This small molecule binds to this protein.
Small molecule (SMILES): Cn1ncc(C(=O)N2CCC2)c1C(=O)N[C@@H]1CCn2cc(-c3ccccc3)nc2C1

Binding-site contacts:
Ligand atom N22 contacts residue ILE246 of chain 1.A at 3.8 Å.
Ligand atom C29 contacts residue HIS79 of chain 1.A at 3.6 Å.
Ligand atom C2 contacts residue PHE283 of chain 1.A at 3.4 Å (hydrophobic).
Ligand atom C1 contacts residue PHE283 of chain 1.A at 3.4 Å (hydrophobic).
Ligand atom N23 contacts residue PHE283 of chain 1.A at 3.8 Å.
Ligand atom C13 contacts residue PRO266 of chain 1.A at 3.8 Å (hydrophobic).
Ligand atom C15 contacts residue VAL276 of chain 1.A at 3.8 Å (hydrophobic).
Ligand atom N26 contacts residue PHE250 of chain 1.A at 3.9 Å.
Ligand atom C8 contacts residue TYR247 of chain 1.A at 3.9 Å (hydrophobic).
Ligand atom C15 contacts residue PRO266 of chain 1.A at 3.9 Å (hydrophobic).
Ligand atom C15 contacts residue LYS272 of chain 1.A at 3.8 Å.
Ligand atom C24 contacts residue VAL232 of chain 1.A at 3.9 Å (hydrophobic).
Ligand atom N9 contacts residue TYR247 of chain 1.A at 2.7 Å (h-bond).
Ligand atom C17 contacts residue PHE283 of chain 1.A at 3.8 Å (hydrophobic).
Ligand atom C19 contacts residue PHE283 of chain 1.A at 3.7 Å (hydrophobic).
Ligand atom C4 contacts residue TYR247 of chain 1.A at 3.3 Å (hydrophobic).
Ligand atom N6 contacts residue MET267 of chain 1.A at 3.6 Å.
Ligand atom N9 contacts residue MET267 of chain 1.A at 3.4 Å.
Ligand atom C14 contacts residue PRO266 of chain 1.A at 3.5 Å (hydrophobic).
Ligand atom C8 contacts residue GLY279 of chain 1.A at 3.7 Å.
Ligand atom C13 contacts residue GLU275 of chain 1.A at 3.5 Å.
Ligand atom C7 contacts residue MET267 of chain 1.A at 3.6 Å (hydrophobic).
Ligand atom O27 contacts residue PHE283 of chain 1.A at 3.5 Å.
Ligand atom C24 contacts residue ILE246 of chain 1.A at 3.7 Å (hydrophobic).
Ligand atom C12 contacts residue MET267 of chain 1.A at 3.8 Å (hydrophobic).
Ligand atom N23 contacts residue ILE246 of chain 1.A at 3.7 Å.
Ligand atom C3 contacts residue MET267 of chain 1.A at 3.7 Å (hydrophobic).
Ligand atom C21 contacts residue LEU229 of chain 1.A at 3.8 Å (hydrophobic).
Ligand atom C2 contacts residue MET267 of chain 1.A at 3.7 Å (hydrophobic).
Ligand atom C11 contacts residue GLY279 of chain 1.A at 3.8 Å.
Ligand atom C5 contacts residue MET267 of chain 1.A at 3.5 Å (hydrophobic).
Ligand atom C8 contacts residue MET267 of chain 1.A at 3.5 Å (hydrophobic).
Ligand atom C4 contacts residue GLN280 of chain 1.A at 3.6 Å.
Ligand atom N10 contacts residue PHE283 of chain 1.A at 3.5 Å.
Ligand atom C11 contacts residue MET267 of chain 1.A at 3.7 Å (hydrophobic).
Ligand atom C20 contacts residue PHE283 of chain 1.A at 3.8 Å (hydrophobic).
Ligand atom O18 contacts residue PHE283 of chain 1.A at 3.6 Å.
Ligand atom O18 contacts residue GLN280 of chain 1.A at 2.9 Å (h-bond).
Ligand atom C5 contacts residue TYR247 of chain 1.A at 3.3 Å (hydrophobic).
Ligand atom C15 contacts residue GLU275 of chain 1.A at 3.7 Å.

Sequence of chain 1.A:
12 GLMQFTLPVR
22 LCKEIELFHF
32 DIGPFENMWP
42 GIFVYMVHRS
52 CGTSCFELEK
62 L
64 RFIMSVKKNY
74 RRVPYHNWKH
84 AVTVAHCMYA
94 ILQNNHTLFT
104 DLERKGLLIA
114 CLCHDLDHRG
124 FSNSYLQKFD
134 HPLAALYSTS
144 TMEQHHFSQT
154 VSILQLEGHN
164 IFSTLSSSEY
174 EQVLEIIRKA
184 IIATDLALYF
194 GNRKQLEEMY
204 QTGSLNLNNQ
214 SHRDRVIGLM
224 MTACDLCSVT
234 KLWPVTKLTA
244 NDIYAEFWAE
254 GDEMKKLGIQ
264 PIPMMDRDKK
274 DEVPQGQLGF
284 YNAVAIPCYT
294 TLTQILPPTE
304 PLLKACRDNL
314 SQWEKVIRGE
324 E